Binding-site contacts:
Ligand atom NE2 contacts residue LEU134 of chain 1.A at 3.6 Å.
Ligand atom N contacts residue TRP144 of chain 1.K at 3.5 Å.
Ligand atom NE2 contacts residue LEU49 of chain 1.A at 3.2 Å (h-bond).
Ligand atom CD1 contacts residue TRP144 of chain 1.K at 3.5 Å (hydrophobic).
Ligand atom CE2 contacts residue LEU134 of chain 1.A at 3.6 Å (hydrophobic).
Ligand atom OE2 contacts residue ARG108 of chain 1.A at 2.9 Å (salt-bridge).
Ligand atom O contacts residue SER51 of chain 1.A at 3.5 Å (h-bond).
Ligand atom CE1 contacts residue TRP103 of chain 1.A at 3.4 Å (hydrophobic).
Ligand atom CB contacts residue ARG108 of chain 1.A at 3.6 Å.
Ligand atom O contacts residue VAL71 of chain 1.A at 3.4 Å.
Ligand atom OE2 contacts residue SER69 of chain 1.A at 2.8 Å (h-bond).
Ligand atom CG contacts residue ALA70 of chain 1.A at 3.5 Å (hydrophobic).
Ligand atom OE1 contacts residue THR114 of chain 1.A at 2.7 Å (h-bond).
Ligand atom OE1 contacts residue ARG108 of chain 1.A at 3.0 Å (salt-bridge).
Ligand atom OE2 contacts residue LYS145 of chain 1.K at 2.7 Å (salt-bridge).
Ligand atom C contacts residue VAL71 of chain 1.A at 3.6 Å (hydrophobic).
Ligand atom CE2 contacts residue TRP144 of chain 1.K at 3.4 Å (hydrophobic).
Ligand atom CZ contacts residue TRP132 of chain 1.A at 3.6 Å (hydrophobic).
Ligand atom CE1 contacts residue TRP132 of chain 1.A at 3.5 Å (hydrophobic).
Ligand atom CD contacts residue ASN142 of chain 1.K at 3.5 Å.
Ligand atom NZ contacts residue ALA70 of chain 1.A at 3.2 Å (h-bond).
Ligand atom CD contacts residue LEU49 of chain 1.A at 3.6 Å (hydrophobic).
Ligand atom NE2 contacts residue SER112 of chain 1.A at 2.9 Å (h-bond).
Ligand atom NE2 contacts residue TRP103 of chain 1.A at 3.5 Å.
Ligand atom CG contacts residue VAL71 of chain 1.A at 3.6 Å (hydrophobic).
Ligand atom CG contacts residue TRP144 of chain 1.K at 3.4 Å (hydrophobic).
Ligand atom CD2 contacts residue TRP144 of chain 1.K at 3.5 Å (hydrophobic).
Ligand atom OE1 contacts residue ASN142 of chain 1.K at 2.9 Å (h-bond).
Ligand atom O contacts residue ALA70 of chain 1.A at 3.6 Å.
Ligand atom CG contacts residue SER69 of chain 1.A at 3.2 Å.
Ligand atom CE contacts residue VAL71 of chain 1.A at 3.4 Å (hydrophobic).
Ligand atom NE2 contacts residue TRP132 of chain 1.A at 3.6 Å.
Ligand atom O contacts residue SER69 of chain 1.A at 3.0 Å.
Ligand atom CD contacts residue SER69 of chain 1.A at 3.5 Å.
Ligand atom CB contacts residue TRP144 of chain 1.K at 3.4 Å (hydrophobic).
Ligand atom NZ contacts residue VAL71 of chain 1.A at 3.3 Å (h-bond).
Ligand atom OE2 contacts residue ASN142 of chain 1.K at 3.6 Å (h-bond).
Ligand atom CB contacts residue TYR78 of chain 1.A at 3.6 Å (hydrophobic).
Ligand atom OE1 contacts residue LEU49 of chain 1.A at 3.2 Å (h-bond).
Ligand atom CB contacts residue TRP103 of chain 1.A at 3.5 Å (hydrophobic).

The protein below binds the small molecule below.
Small molecule (SMILES): CC(C)[C@H](NC(=O)[C@H](CC1=c2ccccc2=NC1)NC(=O)[C@@H](N)CCC(=O)O)C(=O)N[C@@H](Cc1cnc[nH]1)C(=O)N1CCC[C@H]1C(=O)N[C@@H](CCC(N)=O)C(=O)N[C@@H](Cc1ccccc1)C(=O)N[C@@H](CCC(=O)O)C(=O)N[C@@H](CCC(N)=O)C(=O)N[C@@H](CCCCN)C(=O)N[C@@H](C)C=O

Sequence of chain 1.A:
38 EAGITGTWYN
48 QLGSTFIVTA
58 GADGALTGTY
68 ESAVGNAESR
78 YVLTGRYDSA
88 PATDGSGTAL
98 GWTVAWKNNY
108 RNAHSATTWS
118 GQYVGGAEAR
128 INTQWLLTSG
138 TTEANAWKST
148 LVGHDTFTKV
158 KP

Sequence of chain 1.K:
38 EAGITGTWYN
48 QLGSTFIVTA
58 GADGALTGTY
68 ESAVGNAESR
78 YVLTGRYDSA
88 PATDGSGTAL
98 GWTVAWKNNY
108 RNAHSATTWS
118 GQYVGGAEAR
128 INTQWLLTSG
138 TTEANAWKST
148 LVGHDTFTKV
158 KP